Binding-site contacts:
Ligand atom C4 contacts residue HIS9 of chain 1.A at 4.4 Å.
Ligand atom C5 contacts residue ASP24 of chain 1.A at 3.8 Å.
Ligand atom C3 contacts residue HIS15 of chain 1.A at 3.9 Å.
Ligand atom O contacts residue TRP10 of chain 1.A at 3.9 Å.
Ligand atom N1 contacts residue ASP24 of chain 1.A at 2.8 Å (salt-bridge).
Ligand atom C5 contacts residue HIS9 of chain 1.A at 4.0 Å.
Ligand atom S contacts residue TRP10 of chain 1.A at 4.2 Å.
Ligand atom N1 contacts residue HIS20 of chain 1.A at 2.9 Å (h-bond).
Ligand atom C4 contacts residue ASP24 of chain 1.A at 3.8 Å.
Ligand atom C6 contacts residue HIS9 of chain 1.A at 3.9 Å.
Ligand atom S contacts residue TRP21 of chain 1.A at 4.3 Å.
Ligand atom O contacts residue ASN16 of chain 1.A at 3.4 Å (h-bond).
Ligand atom C2 contacts residue ASN16 of chain 1.A at 4.3 Å.
Ligand atom O contacts residue HIS20 of chain 1.A at 3.6 Å.
Ligand atom O1 contacts residue TRP10 of chain 1.A at 3.5 Å.
Ligand atom S contacts residue ASP24 of chain 1.A at 3.6 Å.
Ligand atom C3 contacts residue HIS20 of chain 1.A at 4.3 Å.
Ligand atom C2 contacts residue HIS15 of chain 1.A at 3.8 Å.
Ligand atom O1 contacts residue ASP24 of chain 1.A at 3.6 Å.
Ligand atom C5 contacts residue TRP10 of chain 1.A at 4.4 Å (hydrophobic).
Ligand atom O1 contacts residue HIS9 of chain 1.A at 4.4 Å.
Ligand atom C3 contacts residue ASN16 of chain 1.A at 4.1 Å.
Ligand atom O contacts residue GLY17 of chain 1.A at 4.4 Å.
Ligand atom O contacts residue TRP21 of chain 1.A at 3.3 Å.
Ligand atom O1 contacts residue PHE25 of chain 1.A at 3.8 Å.
Ligand atom N1 contacts residue LYS23 of chain 1.A at 4.3 Å.
Ligand atom N1 contacts residue TRP21 of chain 1.A at 3.8 Å.
Ligand atom S contacts residue HIS20 of chain 1.A at 4.0 Å.

Sequence of chain 1.A:
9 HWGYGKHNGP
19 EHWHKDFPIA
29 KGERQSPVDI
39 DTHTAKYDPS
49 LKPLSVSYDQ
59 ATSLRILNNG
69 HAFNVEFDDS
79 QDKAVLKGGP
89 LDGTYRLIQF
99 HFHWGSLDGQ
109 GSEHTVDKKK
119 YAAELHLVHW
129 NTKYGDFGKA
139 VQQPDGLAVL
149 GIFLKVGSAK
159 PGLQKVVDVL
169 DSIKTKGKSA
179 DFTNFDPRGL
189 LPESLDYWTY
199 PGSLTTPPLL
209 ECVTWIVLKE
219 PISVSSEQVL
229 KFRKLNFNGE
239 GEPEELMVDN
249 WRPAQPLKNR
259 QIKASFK

This protein binds this small molecule.
Small molecule (SMILES): N#Cc1ccc(S(N)(=O)=O)cc1